Binding-site contacts:
Ligand atom OD2 contacts residue HIS629 of chain 1.A at 3.3 Å.
Ligand atom OH contacts residue LYS584 of chain 1.A at 3.6 Å (salt-bridge).
Ligand atom N contacts residue ALA630 of chain 1.A at 3.2 Å (h-bond).
Ligand atom O3P contacts residue ARG602 of chain 1.A at 2.6 Å (salt-bridge).
Ligand atom C contacts residue TYR651 of chain 1.A at 3.6 Å (hydrophobic).
Ligand atom P contacts residue GLU605 of chain 1.A at 3.5 Å.
Ligand atom ND1 contacts residue TYR634 of chain 1.A at 3.0 Å.
Ligand atom OXT contacts residue TYR651 of chain 1.A at 3.0 Å.
Ligand atom ND1 contacts residue GLU632 of chain 1.A at 3.4 Å (salt-bridge).
Ligand atom O2P contacts residue SER606 of chain 1.A at 2.7 Å (h-bond).
Ligand atom O3P contacts residue SER604 of chain 1.A at 3.6 Å.
Ligand atom CZ contacts residue LYS584 of chain 1.A at 3.6 Å.
Ligand atom O contacts residue TYR651 of chain 1.A at 2.5 Å (h-bond).
Ligand atom OD2 contacts residue ALA630 of chain 1.A at 3.1 Å (h-bond).
Ligand atom OD1 contacts residue HIS629 of chain 1.A at 2.5 Å (h-bond).
Ligand atom CZ contacts residue ARG602 of chain 1.A at 3.5 Å.
Ligand atom O contacts residue VAL631 of chain 1.A at 3.3 Å.
Ligand atom O1P contacts residue SER604 of chain 1.A at 2.6 Å (h-bond).
Ligand atom N contacts residue ALA630 of chain 1.A at 3.0 Å (h-bond).
Ligand atom OD1 contacts residue PHE628 of chain 1.A at 3.5 Å (h-bond).
Ligand atom O2P contacts residue LYS584 of chain 1.A at 2.7 Å (salt-bridge).
Ligand atom P contacts residue LYS584 of chain 1.A at 3.5 Å.
Ligand atom CE1 contacts residue PRO633 of chain 1.A at 3.6 Å (hydrophobic).
Ligand atom CB contacts residue TYR651 of chain 1.A at 3.6 Å (hydrophobic).
Ligand atom O1P contacts residue GLU605 of chain 1.A at 3.2 Å (salt-bridge).
Ligand atom P contacts residue ARG602 of chain 1.A at 3.0 Å.
Ligand atom CZ contacts residue PRO633 of chain 1.A at 3.7 Å (hydrophobic).
Ligand atom OXT contacts residue TYR634 of chain 1.A at 3.3 Å (h-bond).
Ligand atom O contacts residue GLU632 of chain 1.A at 3.2 Å (salt-bridge).
Ligand atom O3P contacts residue GLU605 of chain 1.A at 2.7 Å (salt-bridge).
Ligand atom C contacts residue ALA630 of chain 1.A at 3.6 Å (hydrophobic).
Ligand atom CD2 contacts residue VAL631 of chain 1.A at 3.1 Å (hydrophobic).
Ligand atom CE1 contacts residue GLU632 of chain 1.A at 2.8 Å.
Ligand atom CA contacts residue ALA630 of chain 1.A at 3.5 Å (hydrophobic).
Ligand atom CG contacts residue HIS629 of chain 1.A at 3.3 Å.
Ligand atom P contacts residue SER606 of chain 1.A at 3.1 Å.
Ligand atom CA contacts residue TYR634 of chain 1.A at 3.7 Å (hydrophobic).
Ligand atom OH contacts residue ARG602 of chain 1.A at 2.4 Å (salt-bridge).
Ligand atom CE1 contacts residue TYR634 of chain 1.A at 3.4 Å (hydrophobic).
Ligand atom O1P contacts residue SER606 of chain 1.A at 2.4 Å (h-bond).

The small molecule below binds the protein below.
Small molecule (SMILES): NCCCC[C@H](NC(=O)[C@H](CC(=O)O)NC(=O)[C@@H](N)Cc1ccc(OP(=O)(O)O)cc1)C(=O)N1CCC[C@H]1C(=O)N[C@@H](Cc1cnc[nH]1)C(=O)O

Sequence of chain 1.A:
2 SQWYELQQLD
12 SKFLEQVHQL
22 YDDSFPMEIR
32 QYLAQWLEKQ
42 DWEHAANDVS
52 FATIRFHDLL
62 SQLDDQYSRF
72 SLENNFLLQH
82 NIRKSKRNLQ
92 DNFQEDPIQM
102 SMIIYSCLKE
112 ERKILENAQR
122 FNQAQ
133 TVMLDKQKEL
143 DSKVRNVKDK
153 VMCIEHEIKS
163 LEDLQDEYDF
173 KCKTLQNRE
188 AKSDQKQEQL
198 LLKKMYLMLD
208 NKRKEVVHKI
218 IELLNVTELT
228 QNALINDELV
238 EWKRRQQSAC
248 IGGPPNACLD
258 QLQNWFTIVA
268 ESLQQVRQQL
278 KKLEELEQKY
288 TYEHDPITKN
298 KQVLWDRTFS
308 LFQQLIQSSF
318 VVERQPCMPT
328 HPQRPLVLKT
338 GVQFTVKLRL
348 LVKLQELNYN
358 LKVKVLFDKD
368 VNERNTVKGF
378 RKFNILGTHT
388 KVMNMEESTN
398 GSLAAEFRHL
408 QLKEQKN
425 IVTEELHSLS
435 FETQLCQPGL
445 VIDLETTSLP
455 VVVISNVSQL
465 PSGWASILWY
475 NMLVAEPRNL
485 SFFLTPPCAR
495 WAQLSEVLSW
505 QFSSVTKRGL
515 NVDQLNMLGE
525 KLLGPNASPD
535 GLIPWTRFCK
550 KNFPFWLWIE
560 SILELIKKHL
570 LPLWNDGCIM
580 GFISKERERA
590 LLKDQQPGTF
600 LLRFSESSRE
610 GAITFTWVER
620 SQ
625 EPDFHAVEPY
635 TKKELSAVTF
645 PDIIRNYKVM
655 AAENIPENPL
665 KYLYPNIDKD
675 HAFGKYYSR